The protein below binds the small molecule below.
Small molecule (SMILES): OC[C@H]1O[C@@H]2O[C@H]3[C@H](O)[C@@H](O)[C@@H](O[C@H]4[C@H](O)[C@@H](O)[C@@H](O[C@H]5[C@H](O)[C@@H](O)[C@@H](O[C@H]6[C@H](O)[C@@H](O)[C@@H](O[C@H]7[C@H](O)[C@@H](O)[C@@H](O[C@H]8[C@H](O)[C@@H](O)[C@@H](O[C@H]1[C@H](O)[C@H]2O)O[C@@H]8CO)O[C@@H]7CO)O[C@@H]6CO)O[C@@H]5CO)O[C@@H]4CO)O[C@@H]3CO

Binding-site contacts:
Ligand atom C6 contacts residue PHE214 of chain 1.A at 4.2 Å (hydrophobic).
Ligand atom C3 contacts residue PRO213 of chain 1.A at 4.1 Å (hydrophobic).
Ligand atom O3 contacts residue GLY215 of chain 1.A at 3.7 Å.
Ligand atom C2 contacts residue PHE214 of chain 1.A at 4.5 Å (hydrophobic).
Ligand atom O3 contacts residue LEU212 of chain 1.A at 4.3 Å.
Ligand atom O6 contacts residue PHE214 of chain 1.A at 4.3 Å.
Ligand atom O4 contacts residue PHE214 of chain 1.A at 3.7 Å.
Ligand atom C4 contacts residue PHE214 of chain 1.A at 4.3 Å (hydrophobic).
Ligand atom C3 contacts residue PHE214 of chain 1.A at 3.9 Å (hydrophobic).
Ligand atom C2 contacts residue PRO213 of chain 1.A at 4.3 Å (hydrophobic).
Ligand atom O2 contacts residue GLY215 of chain 1.A at 3.9 Å.
Ligand atom O3 contacts residue PRO213 of chain 1.A at 4.1 Å.
Ligand atom O2 contacts residue GLN218 of chain 1.A at 4.4 Å.
Ligand atom C5 contacts residue PHE214 of chain 1.A at 3.9 Å (hydrophobic).
Ligand atom O3 contacts residue PHE214 of chain 1.A at 3.9 Å.
Ligand atom O2 contacts residue PRO213 of chain 1.A at 3.3 Å (h-bond).
Ligand atom C3 contacts residue GLY215 of chain 1.A at 4.4 Å.
Ligand atom O2 contacts residue PHE214 of chain 1.A at 4.1 Å.

Sequence of chain 1.A:
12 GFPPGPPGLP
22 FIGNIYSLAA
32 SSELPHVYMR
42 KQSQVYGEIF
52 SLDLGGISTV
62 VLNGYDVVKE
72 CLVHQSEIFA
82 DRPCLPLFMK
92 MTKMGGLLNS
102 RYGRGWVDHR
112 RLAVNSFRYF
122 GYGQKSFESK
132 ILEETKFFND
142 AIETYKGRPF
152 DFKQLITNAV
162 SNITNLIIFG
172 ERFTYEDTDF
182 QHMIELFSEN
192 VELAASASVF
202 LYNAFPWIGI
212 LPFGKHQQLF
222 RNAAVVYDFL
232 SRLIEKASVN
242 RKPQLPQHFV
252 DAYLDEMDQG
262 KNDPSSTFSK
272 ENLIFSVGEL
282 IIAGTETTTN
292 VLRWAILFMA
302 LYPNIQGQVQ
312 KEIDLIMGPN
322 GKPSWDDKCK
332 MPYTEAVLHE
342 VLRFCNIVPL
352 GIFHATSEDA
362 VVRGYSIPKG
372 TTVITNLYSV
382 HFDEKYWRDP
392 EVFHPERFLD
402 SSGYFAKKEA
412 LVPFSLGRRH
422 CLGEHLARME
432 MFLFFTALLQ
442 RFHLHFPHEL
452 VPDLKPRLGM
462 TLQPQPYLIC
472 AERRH